The small molecule below binds the protein below.
Small molecule (SMILES): Cc1cc(CCCOc2c(C)cc(-c3noc(C(F)(F)F)n3)cc2C)on1

Sequence of chain 8.A:
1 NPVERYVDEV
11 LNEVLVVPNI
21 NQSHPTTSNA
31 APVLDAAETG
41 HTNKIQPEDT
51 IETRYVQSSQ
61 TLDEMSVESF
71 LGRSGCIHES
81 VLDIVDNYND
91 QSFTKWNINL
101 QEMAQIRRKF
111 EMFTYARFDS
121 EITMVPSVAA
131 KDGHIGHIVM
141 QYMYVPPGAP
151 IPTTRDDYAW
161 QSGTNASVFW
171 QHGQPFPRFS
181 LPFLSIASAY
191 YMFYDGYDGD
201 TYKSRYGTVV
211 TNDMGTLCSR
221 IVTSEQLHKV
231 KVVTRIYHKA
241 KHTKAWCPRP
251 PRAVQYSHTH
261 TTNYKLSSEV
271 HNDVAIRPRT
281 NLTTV

Binding-site contacts:
Ligand atom F2 contacts residue TYR144 of chain 8.A at 3.0 Å.
Ligand atom O1A contacts residue PHE179 of chain 8.A at 3.3 Å.
Ligand atom O1B contacts residue ILE98 of chain 8.A at 3.3 Å.
Ligand atom CM4 contacts residue PHE179 of chain 8.A at 3.5 Å (hydrophobic).
Ligand atom C5B contacts residue ILE98 of chain 8.A at 3.5 Å (hydrophobic).
Ligand atom O1 contacts residue MET214 of chain 8.A at 3.5 Å (h-bond).
Ligand atom O1A contacts residue LEU217 of chain 8.A at 3.0 Å.
Ligand atom CM6 contacts residue LEU181 of chain 8.A at 3.5 Å (hydrophobic).
Ligand atom C6B contacts residue LEU181 of chain 8.A at 3.3 Å (hydrophobic).
Ligand atom F1 contacts residue PHE179 of chain 8.A at 3.8 Å.
Ligand atom C4 contacts residue TYR190 of chain 8.A at 3.6 Å (hydrophobic).
Ligand atom F2 contacts residue MET143 of chain 8.A at 3.3 Å.
Ligand atom C3A contacts residue PHE179 of chain 8.A at 3.1 Å (hydrophobic).
Ligand atom F1 contacts residue TYR144 of chain 8.A at 3.3 Å.
Ligand atom F3 contacts residue TYR142 of chain 8.A at 3.8 Å.
Ligand atom N3A contacts residue TYR144 of chain 8.A at 3.5 Å.
Ligand atom C1B contacts residue ILE98 of chain 8.A at 3.4 Å (hydrophobic).
Ligand atom C6B contacts residue ILE98 of chain 8.A at 3.7 Å (hydrophobic).
Ligand atom N3A contacts residue PHE179 of chain 8.A at 3.4 Å.
Ligand atom CM4 contacts residue TYR144 of chain 8.A at 3.8 Å (hydrophobic).
Ligand atom C4 contacts residue LEU100 of chain 8.A at 3.7 Å (hydrophobic).
Ligand atom C5B contacts residue LEU181 of chain 8.A at 3.5 Å (hydrophobic).
Ligand atom N1A contacts residue LEU217 of chain 8.A at 3.3 Å.
Ligand atom N1A contacts residue PHE179 of chain 8.A at 3.6 Å.
Ligand atom F2 contacts residue TYR142 of chain 8.A at 2.8 Å.
Ligand atom CM2 contacts residue ILE122 of chain 8.A at 3.8 Å (hydrophobic).
Ligand atom CM3 contacts residue ASN212 of chain 8.A at 3.5 Å.
Ligand atom C4B contacts residue ILE98 of chain 8.A at 3.8 Å (hydrophobic).
Ligand atom C2A contacts residue PHE179 of chain 8.A at 3.6 Å (hydrophobic).
Ligand atom N1A contacts residue MET124 of chain 8.A at 3.5 Å.
Ligand atom O1A contacts residue MET124 of chain 8.A at 3.2 Å.
Ligand atom N2 contacts residue MET214 of chain 8.A at 3.8 Å.
Ligand atom F3 contacts residue VAL168 of chain 8.A at 3.0 Å.
Ligand atom CM6 contacts residue LEU184 of chain 8.A at 3.4 Å (hydrophobic).
Ligand atom F2 contacts residue ALA166 of chain 8.A at 3.5 Å.
Ligand atom F1 contacts residue ALA166 of chain 8.A at 3.6 Å.
Ligand atom F3 contacts residue PHE179 of chain 8.A at 3.0 Å.
Ligand atom CM2 contacts residue ILE77 of chain 8.A at 3.1 Å (hydrophobic).
Ligand atom C3A contacts residue LEU217 of chain 8.A at 3.6 Å (hydrophobic).
Ligand atom C2B contacts residue ILE98 of chain 8.A at 3.7 Å (hydrophobic).